This small molecule binds to this protein.
Small molecule (SMILES): O=C(NCCCN(CCCCN(CCCNC(=O)c1cccc(=O)n1O)C(=O)c1cccc(=O)n1O)C(=O)c1cccc(=O)n1O)c1cccc(=O)n1O

Sequence of chain 1.E:
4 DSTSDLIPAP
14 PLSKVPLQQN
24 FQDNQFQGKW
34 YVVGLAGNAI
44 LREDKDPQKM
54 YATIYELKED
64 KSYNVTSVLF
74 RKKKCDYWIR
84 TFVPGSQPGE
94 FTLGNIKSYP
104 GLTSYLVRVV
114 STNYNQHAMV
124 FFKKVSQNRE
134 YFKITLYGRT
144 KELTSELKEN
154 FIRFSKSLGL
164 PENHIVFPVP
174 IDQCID

Binding-site contacts:
Ligand atom O49 contacts residue AM1 of chain 1.W at 2.6 Å.
Ligand atom C36 contacts residue AM1 of chain 1.W at 3.2 Å.
Ligand atom O10 contacts residue AM1 of chain 1.W at 2.4 Å.
Ligand atom O53 contacts residue TRP81 of chain 1.E at 3.5 Å (h-bond).
Ligand atom O47 contacts residue AM1 of chain 1.W at 2.5 Å.
Ligand atom C33 contacts residue TRP81 of chain 1.E at 3.5 Å (hydrophobic).
Ligand atom C12 contacts residue ILE43 of chain 1.E at 3.6 Å (hydrophobic).
Ligand atom C42 contacts residue TYR102 of chain 1.E at 3.6 Å (hydrophobic).
Ligand atom C38 contacts residue TYR54 of chain 1.E at 3.6 Å (hydrophobic).
Ligand atom N27 contacts residue AM1 of chain 1.W at 3.3 Å.
Ligand atom N35 contacts residue AM1 of chain 1.W at 3.3 Å.
Ligand atom C40 contacts residue TRP81 of chain 1.E at 3.3 Å (hydrophobic).
Ligand atom O48 contacts residue AM1 of chain 1.W at 2.5 Å.
Ligand atom O46 contacts residue AM1 of chain 1.W at 2.6 Å.
Ligand atom N45 contacts residue AM1 of chain 1.W at 3.3 Å.
Ligand atom C25 contacts residue LYS127 of chain 1.E at 3.5 Å.
Ligand atom C41 contacts residue TRP81 of chain 1.E at 3.3 Å (hydrophobic).
Ligand atom O9 contacts residue AM1 of chain 1.W at 2.6 Å.
Ligand atom C39 contacts residue TYR54 of chain 1.E at 3.6 Å (hydrophobic).
Ligand atom O51 contacts residue LYS127 of chain 1.E at 3.3 Å (salt-bridge).
Ligand atom O10 contacts residue LYS136 of chain 1.E at 3.5 Å (salt-bridge).
Ligand atom C37 contacts residue TRP81 of chain 1.E at 3.6 Å (hydrophobic).
Ligand atom O47 contacts residue LYS136 of chain 1.E at 3.1 Å (salt-bridge).
Ligand atom O50 contacts residue AM1 of chain 1.W at 2.5 Å.
Ligand atom O49 contacts residue LYS127 of chain 1.E at 3.0 Å (salt-bridge).
Ligand atom N3 contacts residue AM1 of chain 1.W at 3.1 Å.
Ligand atom C44 contacts residue TRP81 of chain 1.E at 3.6 Å (hydrophobic).
Ligand atom C26 contacts residue LYS127 of chain 1.E at 3.6 Å.
Ligand atom N45 contacts residue TRP81 of chain 1.E at 3.4 Å.
Ligand atom C44 contacts residue AM1 of chain 1.W at 3.3 Å.
Ligand atom C26 contacts residue AM1 of chain 1.W at 3.3 Å.
Ligand atom O9 contacts residue TYR108 of chain 1.E at 2.7 Å (h-bond).
Ligand atom C36 contacts residue LYS136 of chain 1.E at 3.3 Å.
Ligand atom O47 contacts residue TRP81 of chain 1.E at 3.6 Å.
Ligand atom C38 contacts residue SER70 of chain 1.E at 3.5 Å.
Ligand atom O51 contacts residue AM1 of chain 1.W at 2.5 Å.
Ligand atom O8 contacts residue ALA42 of chain 1.E at 3.6 Å.
Ligand atom C44 contacts residue LYS127 of chain 1.E at 3.7 Å.
Ligand atom C4 contacts residue TYR108 of chain 1.E at 3.6 Å (hydrophobic).
Ligand atom C4 contacts residue AM1 of chain 1.W at 3.2 Å.